This small molecule binds to this protein.
Small molecule (SMILES): CC(=O)N[C@@H]1[C@@H](O)[C@H](O)[C@@H](CO)O[C@H]1O

Sequence of chain 3.E:
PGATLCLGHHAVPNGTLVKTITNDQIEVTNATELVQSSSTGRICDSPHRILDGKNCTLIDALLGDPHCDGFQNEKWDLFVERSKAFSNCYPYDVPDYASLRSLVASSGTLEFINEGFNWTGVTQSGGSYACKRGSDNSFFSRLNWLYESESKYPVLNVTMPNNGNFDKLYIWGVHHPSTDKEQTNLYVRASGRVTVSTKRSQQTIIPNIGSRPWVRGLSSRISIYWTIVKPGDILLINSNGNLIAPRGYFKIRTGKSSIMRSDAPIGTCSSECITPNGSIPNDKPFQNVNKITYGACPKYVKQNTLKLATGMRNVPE

Binding-site contacts:
Ligand atom C3 contacts residue ASN120 of chain 3.E at 3.8 Å.
Ligand atom O5 contacts residue THR122 of chain 3.E at 3.8 Å.
Ligand atom C2 contacts residue ASN120 of chain 3.E at 2.5 Å.
Ligand atom C5 contacts residue ASN120 of chain 3.E at 3.7 Å.
Ligand atom C5 contacts residue THR122 of chain 3.E at 3.8 Å.
Ligand atom C1 contacts residue THR122 of chain 3.E at 3.5 Å.
Ligand atom C1 contacts residue ASN120 of chain 3.E at 1.4 Å.
Ligand atom C4 contacts residue ASN120 of chain 3.E at 4.2 Å.
Ligand atom C7 contacts residue ASN120 of chain 3.E at 3.6 Å.
Ligand atom O5 contacts residue ASN120 of chain 3.E at 2.4 Å (h-bond).
Ligand atom N2 contacts residue ASN120 of chain 3.E at 2.9 Å (h-bond).
Ligand atom C6 contacts residue THR122 of chain 3.E at 4.2 Å.
Ligand atom C2 contacts residue THR122 of chain 3.E at 4.5 Å.
Ligand atom O7 contacts residue ASN120 of chain 3.E at 3.9 Å.